Binding-site contacts:
Ligand atom C27 contacts residue THR193 of chain 1.B at 3.0 Å.
Ligand atom C3 contacts residue PHE287 of chain 1.B at 3.4 Å (hydrophobic).
Ligand atom N10 contacts residue ILE251 of chain 1.B at 3.9 Å.
Ligand atom C33 contacts residue MET270 of chain 1.B at 3.0 Å (hydrophobic).
Ligand atom C9 contacts residue ILE251 of chain 1.B at 3.1 Å (hydrophobic).
Ligand atom CL3 contacts residue PHE255 of chain 1.B at 3.6 Å.
Ligand atom C39 contacts residue MET270 of chain 1.B at 3.5 Å (hydrophobic).
Ligand atom C2 contacts residue PHE287 of chain 1.B at 3.5 Å (hydrophobic).
Ligand atom C8 contacts residue PHE287 of chain 1.B at 3.4 Å (hydrophobic).
Ligand atom C5 contacts residue PHE255 of chain 1.B at 3.9 Å (hydrophobic).
Ligand atom C34 contacts residue MET270 of chain 1.B at 3.1 Å (hydrophobic).
Ligand atom C27 contacts residue ASP233 of chain 1.B at 2.8 Å.
Ligand atom C39 contacts residue MET272 of chain 1.B at 3.2 Å (hydrophobic).
Ligand atom N14 contacts residue ILE251 of chain 1.B at 3.2 Å.
Ligand atom C38 contacts residue LEU195 of chain 1.B at 3.6 Å (hydrophobic).
Ligand atom C12 contacts residue ILE251 of chain 1.B at 3.3 Å (hydrophobic).
Ligand atom CL3 contacts residue HIS81 of chain 1.B at 3.8 Å.
Ligand atom C6 contacts residue PHE255 of chain 1.B at 3.9 Å (hydrophobic).
Ligand atom C1 contacts residue PHE287 of chain 1.B at 3.6 Å (hydrophobic).
Ligand atom C36 contacts residue LEU195 of chain 1.B at 2.8 Å (hydrophobic).
Ligand atom N29 contacts residue MET272 of chain 1.B at 3.8 Å.
Ligand atom C9 contacts residue PHE287 of chain 1.B at 3.5 Å (hydrophobic).
Ligand atom C4 contacts residue PHE287 of chain 1.B at 3.7 Å (hydrophobic).
Ligand atom C12 contacts residue GLN237 of chain 1.B at 3.3 Å.
Ligand atom N7 contacts residue ILE251 of chain 1.B at 4.0 Å.
Ligand atom C12 contacts residue PHE287 of chain 1.B at 3.8 Å (hydrophobic).
Ligand atom C16 contacts residue PHE287 of chain 1.B at 4.0 Å (hydrophobic).
Ligand atom N10 contacts residue PHE287 of chain 1.B at 3.5 Å.
Ligand atom C6 contacts residue PHE287 of chain 1.B at 3.9 Å (hydrophobic).
Ligand atom O24 contacts residue THR193 of chain 1.B at 3.2 Å (h-bond).
Ligand atom C6 contacts residue MET272 of chain 1.B at 4.0 Å (hydrophobic).
Ligand atom C37 contacts residue LEU195 of chain 1.B at 2.6 Å (hydrophobic).
Ligand atom C8 contacts residue ILE251 of chain 1.B at 3.2 Å (hydrophobic).
Ligand atom C26 contacts residue THR193 of chain 1.B at 3.2 Å.
Ligand atom C21 contacts residue HIS81 of chain 1.B at 3.8 Å.
Ligand atom N15 contacts residue ILE251 of chain 1.B at 3.9 Å.
Ligand atom C25 contacts residue THR193 of chain 1.B at 3.8 Å.
Ligand atom N7 contacts residue PHE287 of chain 1.B at 3.4 Å.
Ligand atom C12 contacts residue GLN284 of chain 1.B at 3.8 Å.
Ligand atom N15 contacts residue LEU234 of chain 1.B at 3.7 Å.

A protein and the small-molecule ligand that binds it are described below.
Small molecule (SMILES): Cc1nc2ccc(C(=O)NC34CC5CC(CC(C5)C3)C4)cc2n2c(-c3cc(OCC(C)C)ccc3Cl)nnc12

Sequence of chain 1.B:
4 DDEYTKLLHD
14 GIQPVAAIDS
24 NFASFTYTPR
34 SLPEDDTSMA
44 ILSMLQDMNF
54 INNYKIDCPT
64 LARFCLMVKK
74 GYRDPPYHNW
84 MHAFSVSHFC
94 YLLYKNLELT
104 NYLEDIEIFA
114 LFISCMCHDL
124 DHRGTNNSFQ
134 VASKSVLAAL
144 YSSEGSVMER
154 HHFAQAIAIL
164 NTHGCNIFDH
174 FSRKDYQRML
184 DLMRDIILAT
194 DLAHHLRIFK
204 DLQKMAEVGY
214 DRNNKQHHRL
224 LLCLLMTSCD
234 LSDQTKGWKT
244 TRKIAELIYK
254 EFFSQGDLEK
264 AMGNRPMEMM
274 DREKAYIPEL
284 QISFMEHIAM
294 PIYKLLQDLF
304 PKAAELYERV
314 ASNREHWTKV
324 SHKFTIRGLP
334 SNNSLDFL